Binding-site contacts:
Ligand atom C4 contacts residue HIS95 of chain 1.A at 4.1 Å.
Ligand atom C2 contacts residue LEU199 of chain 1.A at 3.8 Å (hydrophobic).
Ligand atom O contacts residue ZN1 of chain 1.C at 4.4 Å.
Ligand atom C contacts residue VAL144 of chain 1.A at 3.8 Å (hydrophobic).
Ligand atom C4 contacts residue GLN93 of chain 1.A at 3.2 Å.
Ligand atom SE contacts residue THR200 of chain 1.A at 2.8 Å.
Ligand atom SE contacts residue HIS97 of chain 1.A at 4.0 Å.
Ligand atom C4 contacts residue PHE92 of chain 1.A at 4.1 Å (hydrophobic).
Ligand atom SE contacts residue ZN1 of chain 1.C at 2.6 Å.
Ligand atom C3 contacts residue ALA122 of chain 1.A at 3.7 Å (hydrophobic).
Ligand atom C2 contacts residue LEU142 of chain 1.A at 4.4 Å (hydrophobic).
Ligand atom O1 contacts residue LEU199 of chain 1.A at 3.8 Å.
Ligand atom C3 contacts residue PHE92 of chain 1.A at 3.8 Å (hydrophobic).
Ligand atom C3 contacts residue GLN93 of chain 1.A at 3.9 Å.
Ligand atom C1 contacts residue ZN1 of chain 1.C at 3.0 Å.
Ligand atom C contacts residue LEU199 of chain 1.A at 4.0 Å (hydrophobic).
Ligand atom SE contacts residue LEU199 of chain 1.A at 4.2 Å.
Ligand atom C1 contacts residue HIS120 of chain 1.A at 4.2 Å.
Ligand atom C2 contacts residue VAL144 of chain 1.A at 3.7 Å (hydrophobic).
Ligand atom SE contacts residue HIS95 of chain 1.A at 4.1 Å.
Ligand atom C5 contacts residue GLN93 of chain 1.A at 4.1 Å.
Ligand atom C3 contacts residue HIS95 of chain 1.A at 3.9 Å.
Ligand atom SE contacts residue HIS120 of chain 1.A at 3.7 Å.
Ligand atom C contacts residue TRP210 of chain 1.A at 4.4 Å (hydrophobic).
Ligand atom C5 contacts residue PHE92 of chain 1.A at 4.3 Å (hydrophobic).
Ligand atom C contacts residue ZN1 of chain 1.C at 4.3 Å.
Ligand atom SE contacts residue TRP210 of chain 1.A at 4.0 Å.
Ligand atom O1 contacts residue PHE92 of chain 1.A at 4.4 Å.
Ligand atom C2 contacts residue ALA122 of chain 1.A at 4.0 Å (hydrophobic).
Ligand atom O contacts residue VAL144 of chain 1.A at 2.9 Å.
Ligand atom C1 contacts residue HIS95 of chain 1.A at 3.2 Å.
Ligand atom O1 contacts residue ALA122 of chain 1.A at 4.4 Å.
Ligand atom O contacts residue TRP210 of chain 1.A at 3.3 Å.

This protein binds this small molecule.
Small molecule (SMILES): C=CCOC[C@@H](O)C[SeH]

Sequence of chain 1.A:
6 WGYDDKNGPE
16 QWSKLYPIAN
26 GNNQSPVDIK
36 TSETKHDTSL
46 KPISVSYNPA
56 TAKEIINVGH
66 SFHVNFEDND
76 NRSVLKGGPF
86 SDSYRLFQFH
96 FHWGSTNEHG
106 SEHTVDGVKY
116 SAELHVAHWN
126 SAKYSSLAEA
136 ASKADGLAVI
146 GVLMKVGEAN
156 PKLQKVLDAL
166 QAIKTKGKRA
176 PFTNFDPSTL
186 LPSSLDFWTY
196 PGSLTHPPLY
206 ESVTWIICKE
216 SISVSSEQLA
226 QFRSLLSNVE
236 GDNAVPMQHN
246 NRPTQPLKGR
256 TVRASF